A protein and the small-molecule ligand that binds it are described below.
Small molecule (SMILES): CC(=O)N[C@H]1[C@H](O[C@H]2[C@H](O)[C@@H](NC(C)=O)CO[C@@H]2CO)O[C@H](CO)[C@@H](O)[C@@H]1O

Binding-site contacts:
Ligand atom N2 contacts residue ILE108 of chain 1.P at 4.4 Å.
Ligand atom C4 contacts residue ASN103 of chain 1.P at 4.3 Å.
Ligand atom C3 contacts residue ASN103 of chain 1.P at 3.8 Å.
Ligand atom C5 contacts residue ASN103 of chain 1.P at 3.7 Å.
Ligand atom C1 contacts residue ASN103 of chain 1.P at 1.4 Å.
Ligand atom O7 contacts residue ASN103 of chain 1.P at 3.8 Å.
Ligand atom O6 contacts residue LYS117 of chain 1.P at 3.0 Å (salt-bridge).
Ligand atom C7 contacts residue ASN103 of chain 1.P at 3.5 Å.
Ligand atom C2 contacts residue ASN103 of chain 1.P at 2.4 Å.
Ligand atom C6 contacts residue LYS117 of chain 1.P at 4.3 Å.
Ligand atom O3 contacts residue ILE108 of chain 1.P at 4.1 Å.
Ligand atom O6 contacts residue TYR161 of chain 1.P at 3.9 Å.
Ligand atom N2 contacts residue ASN103 of chain 1.P at 2.8 Å (h-bond).
Ligand atom O5 contacts residue ASN103 of chain 1.P at 2.4 Å (h-bond).

Sequence of chain 1.P:
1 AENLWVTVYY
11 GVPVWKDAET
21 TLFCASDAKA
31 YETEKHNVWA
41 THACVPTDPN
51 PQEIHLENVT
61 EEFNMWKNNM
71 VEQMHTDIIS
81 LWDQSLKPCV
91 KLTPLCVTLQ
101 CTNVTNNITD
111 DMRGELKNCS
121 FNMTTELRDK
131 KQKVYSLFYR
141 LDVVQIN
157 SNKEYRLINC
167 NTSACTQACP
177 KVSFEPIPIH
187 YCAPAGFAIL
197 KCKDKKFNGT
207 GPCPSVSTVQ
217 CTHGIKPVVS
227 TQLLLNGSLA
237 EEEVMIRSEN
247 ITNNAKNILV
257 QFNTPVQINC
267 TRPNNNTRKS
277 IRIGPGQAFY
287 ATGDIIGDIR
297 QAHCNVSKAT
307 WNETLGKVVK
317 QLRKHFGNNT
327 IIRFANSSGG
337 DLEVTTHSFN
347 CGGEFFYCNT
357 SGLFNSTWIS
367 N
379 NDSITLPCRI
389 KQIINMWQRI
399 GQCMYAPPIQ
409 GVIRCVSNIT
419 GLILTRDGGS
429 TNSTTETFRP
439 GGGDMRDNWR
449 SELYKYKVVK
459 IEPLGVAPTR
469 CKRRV